Sequence of chain 1.B:
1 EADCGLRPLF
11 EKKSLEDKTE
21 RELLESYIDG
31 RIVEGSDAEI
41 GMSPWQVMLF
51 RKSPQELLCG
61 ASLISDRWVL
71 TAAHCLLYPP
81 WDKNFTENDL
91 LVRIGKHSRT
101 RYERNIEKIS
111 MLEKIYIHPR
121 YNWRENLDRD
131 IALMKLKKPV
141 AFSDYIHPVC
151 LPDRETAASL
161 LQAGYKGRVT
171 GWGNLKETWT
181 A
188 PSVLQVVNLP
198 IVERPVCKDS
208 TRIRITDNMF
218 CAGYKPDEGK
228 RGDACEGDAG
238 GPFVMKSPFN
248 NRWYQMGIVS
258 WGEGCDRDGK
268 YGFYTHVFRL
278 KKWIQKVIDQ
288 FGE

Binding-site contacts:
Ligand atom NH2 contacts residue TRP258 of chain 1.B at 3.4 Å.
Ligand atom S contacts residue GLY259 of chain 1.B at 3.8 Å.
Ligand atom CA contacts residue GLY259 of chain 1.B at 3.9 Å.
Ligand atom CZ contacts residue GLY259 of chain 1.B at 3.6 Å.
Ligand atom N1 contacts residue GLY261 of chain 1.B at 3.7 Å.
Ligand atom C9 contacts residue GLY259 of chain 1.B at 3.9 Å.
Ligand atom C71 contacts residue TYR78 of chain 1.B at 3.6 Å (hydrophobic).
Ligand atom O contacts residue TRP258 of chain 1.B at 3.6 Å.
Ligand atom O2 contacts residue TRP179 of chain 1.B at 3.9 Å.
Ligand atom O1 contacts residue GLY259 of chain 1.B at 3.4 Å (h-bond).
Ligand atom N1 contacts residue GLY259 of chain 1.B at 3.0 Å (h-bond).
Ligand atom C5 contacts residue TYR78 of chain 1.B at 3.4 Å (hydrophobic).
Ligand atom O11 contacts residue ALA236 of chain 1.B at 3.8 Å.
Ligand atom NH1 contacts residue ALA231 of chain 1.B at 3.8 Å.
Ligand atom CG contacts residue GLY259 of chain 1.B at 3.4 Å.
Ligand atom C11 contacts residue TRP179 of chain 1.B at 3.6 Å (hydrophobic).
Ligand atom O21 contacts residue TRP179 of chain 1.B at 2.9 Å (h-bond).
Ligand atom CB contacts residue TRP179 of chain 1.B at 3.7 Å (hydrophobic).
Ligand atom O1 contacts residue GLU260 of chain 1.B at 3.5 Å.
Ligand atom O11 contacts residue HIS74 of chain 1.B at 3.9 Å.
Ligand atom C31 contacts residue HIS74 of chain 1.B at 3.6 Å.
Ligand atom C41 contacts residue HIS74 of chain 1.B at 3.5 Å.
Ligand atom C1 contacts residue GLY259 of chain 1.B at 3.4 Å.
Ligand atom N contacts residue GLY259 of chain 1.B at 2.9 Å (h-bond).
Ligand atom NH2 contacts residue GLY259 of chain 1.B at 3.8 Å.
Ligand atom C41 contacts residue LEU127 of chain 1.B at 3.8 Å (hydrophobic).
Ligand atom O1 contacts residue GLY261 of chain 1.B at 3.4 Å (h-bond).
Ligand atom NH2 contacts residue SER257 of chain 1.B at 3.7 Å.
Ligand atom NH1 contacts residue GLY259 of chain 1.B at 3.8 Å.
Ligand atom C71 contacts residue HIS74 of chain 1.B at 3.9 Å.
Ligand atom NH1 contacts residue TRP258 of chain 1.B at 3.3 Å (h-bond).
Ligand atom O contacts residue GLY259 of chain 1.B at 3.2 Å (h-bond).
Ligand atom C6 contacts residue TRP81 of chain 1.B at 3.9 Å (hydrophobic).
Ligand atom NH2 contacts residue VAL256 of chain 1.B at 3.5 Å.
Ligand atom C61 contacts residue TRP179 of chain 1.B at 3.6 Å (hydrophobic).
Ligand atom NH1 contacts residue GLY269 of chain 1.B at 3.6 Å.
Ligand atom C51 contacts residue HIS74 of chain 1.B at 3.6 Å.
Ligand atom CD contacts residue LEU175 of chain 1.B at 3.9 Å (hydrophobic).
Ligand atom CZ contacts residue TRP258 of chain 1.B at 3.6 Å (hydrophobic).
Ligand atom C51 contacts residue SER257 of chain 1.B at 3.8 Å.

A small-molecule ligand and the protein it binds are described below.
Small molecule (SMILES): [H]/N=C(\N)NCCC[C@H](NS(=O)(=O)c1cccc2c1NC[C@@H](C)C2)C(=O)N1CC[C@@H](C)C[C@@H]1C(=O)O